Sequence of chain 1.A:
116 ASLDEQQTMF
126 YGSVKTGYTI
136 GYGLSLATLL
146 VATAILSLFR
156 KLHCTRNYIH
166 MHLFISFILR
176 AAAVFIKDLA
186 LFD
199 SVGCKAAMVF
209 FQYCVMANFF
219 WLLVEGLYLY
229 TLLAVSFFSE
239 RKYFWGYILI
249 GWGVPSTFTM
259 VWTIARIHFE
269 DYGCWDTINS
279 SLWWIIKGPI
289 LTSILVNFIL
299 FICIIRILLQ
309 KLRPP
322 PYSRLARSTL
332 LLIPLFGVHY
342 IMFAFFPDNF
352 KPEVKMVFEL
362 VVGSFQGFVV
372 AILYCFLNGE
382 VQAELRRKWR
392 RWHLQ

The small molecule below binds the protein below.
Small molecule (SMILES): CC(C)CCC[C@@H](C)[C@H]1CC[C@H]2[C@@H]3CC=C4C[C@@H](O)CC[C@]4(C)[C@H]3CC[C@]12C

Binding-site contacts:
Ligand atom C15 contacts residue PHE347 of chain 1.A at 3.8 Å (hydrophobic).
Ligand atom C6 contacts residue PHE351 of chain 1.A at 3.9 Å (hydrophobic).
Ligand atom C25 contacts residue MET343 of chain 1.A at 4.4 Å (hydrophobic).
Ligand atom C7 contacts residue PHE351 of chain 1.A at 4.2 Å (hydrophobic).
Ligand atom C19 contacts residue PRO348 of chain 1.A at 3.7 Å (hydrophobic).
Ligand atom C24 contacts residue ILE342 of chain 1.A at 3.8 Å (hydrophobic).
Ligand atom C18 contacts residue PHE347 of chain 1.A at 3.8 Å (hydrophobic).
Ligand atom C22 contacts residue MET343 of chain 1.A at 4.0 Å (hydrophobic).
Ligand atom C25 contacts residue ILE342 of chain 1.A at 3.3 Å (hydrophobic).
Ligand atom C27 contacts residue ILE342 of chain 1.A at 4.2 Å (hydrophobic).
Ligand atom C4 contacts residue PHE351 of chain 1.A at 4.3 Å (hydrophobic).
Ligand atom C11 contacts residue PHE346 of chain 1.A at 4.5 Å (hydrophobic).
Ligand atom C18 contacts residue PHE346 of chain 1.A at 4.0 Å (hydrophobic).
Ligand atom C26 contacts residue ILE342 of chain 1.A at 4.3 Å (hydrophobic).
Ligand atom C23 contacts residue MET343 of chain 1.A at 3.9 Å (hydrophobic).
Ligand atom C23 contacts residue ILE342 of chain 1.A at 3.7 Å (hydrophobic).
Ligand atom C8 contacts residue PRO348 of chain 1.A at 4.3 Å (hydrophobic).
Ligand atom C18 contacts residue PRO348 of chain 1.A at 4.4 Å (hydrophobic).
Ligand atom C24 contacts residue MET343 of chain 1.A at 4.2 Å (hydrophobic).
Ligand atom C5 contacts residue PRO348 of chain 1.A at 4.5 Å (hydrophobic).